This small molecule binds to this protein.
Small molecule (SMILES): CC(=O)N[C@@H]1[C@@H](O)[C@H](O)[C@@H](CO)O[C@H]1O

Sequence of chain 1.C:
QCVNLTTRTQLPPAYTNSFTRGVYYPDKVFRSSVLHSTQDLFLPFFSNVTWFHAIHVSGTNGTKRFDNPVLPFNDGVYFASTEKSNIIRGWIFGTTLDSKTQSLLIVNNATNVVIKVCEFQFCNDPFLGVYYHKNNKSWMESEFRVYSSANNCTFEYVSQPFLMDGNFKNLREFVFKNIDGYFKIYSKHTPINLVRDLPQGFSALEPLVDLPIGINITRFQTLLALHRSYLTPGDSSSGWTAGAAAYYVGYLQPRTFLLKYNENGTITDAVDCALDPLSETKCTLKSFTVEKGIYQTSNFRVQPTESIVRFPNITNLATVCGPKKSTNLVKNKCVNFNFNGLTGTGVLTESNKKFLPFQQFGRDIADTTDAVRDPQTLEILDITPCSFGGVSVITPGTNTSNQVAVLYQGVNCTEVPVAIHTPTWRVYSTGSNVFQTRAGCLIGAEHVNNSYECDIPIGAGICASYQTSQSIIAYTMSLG

Binding-site contacts:
Ligand atom O5 contacts residue ASN318 of chain 1.C at 2.3 Å (h-bond).
Ligand atom C2 contacts residue ASN318 of chain 1.C at 2.5 Å.
Ligand atom C7 contacts residue ASN318 of chain 1.C at 4.1 Å.
Ligand atom C4 contacts residue ASN318 of chain 1.C at 4.2 Å.
Ligand atom C8 contacts residue SER517 of chain 1.C at 3.5 Å.
Ligand atom N2 contacts residue ASN318 of chain 1.C at 2.9 Å (h-bond).
Ligand atom C1 contacts residue ASN318 of chain 1.C at 1.4 Å.
Ligand atom C3 contacts residue ASN318 of chain 1.C at 3.8 Å.
Ligand atom C5 contacts residue ASN318 of chain 1.C at 3.6 Å.
Ligand atom C7 contacts residue GLN567 of chain 1.C at 4.4 Å.
Ligand atom C8 contacts residue GLN567 of chain 1.C at 4.1 Å.